Sequence of chain 2.A:
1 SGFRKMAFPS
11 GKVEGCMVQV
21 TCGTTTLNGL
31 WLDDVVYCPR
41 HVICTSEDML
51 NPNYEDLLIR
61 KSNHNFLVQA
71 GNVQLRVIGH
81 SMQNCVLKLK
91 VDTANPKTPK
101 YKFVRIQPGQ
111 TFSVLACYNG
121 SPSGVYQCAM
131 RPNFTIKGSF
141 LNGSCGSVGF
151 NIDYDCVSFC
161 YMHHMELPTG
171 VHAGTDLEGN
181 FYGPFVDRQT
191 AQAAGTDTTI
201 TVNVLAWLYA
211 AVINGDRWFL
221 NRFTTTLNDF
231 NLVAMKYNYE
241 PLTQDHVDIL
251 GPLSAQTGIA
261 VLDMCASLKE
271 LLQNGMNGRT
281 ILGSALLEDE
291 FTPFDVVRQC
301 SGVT

A protein and the small-molecule ligand that binds it are described below.
Small molecule (SMILES): Cc1ccncc1NC(=O)C[C@@]12CCC[C@@H]1C2

Binding-site contacts:
Ligand atom C12 contacts residue GLN189 of chain 2.A at 3.4 Å.
Ligand atom N1 contacts residue HIS164 of chain 2.A at 4.1 Å.
Ligand atom C11 contacts residue ASP187 of chain 2.A at 3.7 Å.
Ligand atom C4 contacts residue HIS163 of chain 2.A at 3.3 Å.
Ligand atom O contacts residue HIS164 of chain 2.A at 4.0 Å.
Ligand atom C2 contacts residue PHE140 of chain 2.A at 3.8 Å (hydrophobic).
Ligand atom C9 contacts residue HIS41 of chain 2.A at 3.9 Å.
Ligand atom N contacts residue HIS163 of chain 2.A at 2.8 Å (h-bond).
Ligand atom C3 contacts residue HIS163 of chain 2.A at 3.9 Å.
Ligand atom C contacts residue ASN142 of chain 2.A at 3.9 Å.
Ligand atom C12 contacts residue ARG188 of chain 2.A at 3.7 Å.
Ligand atom C9 contacts residue MET165 of chain 2.A at 3.5 Å (hydrophobic).
Ligand atom C13 contacts residue GLN189 of chain 2.A at 3.8 Å.
Ligand atom C5 contacts residue GLU166 of chain 2.A at 4.1 Å.
Ligand atom N1 contacts residue CYS145 of chain 2.A at 3.7 Å.
Ligand atom N contacts residue MET165 of chain 2.A at 4.1 Å.
Ligand atom O contacts residue MET165 of chain 2.A at 3.3 Å.
Ligand atom C11 contacts residue MET49 of chain 2.A at 3.6 Å (hydrophobic).
Ligand atom O contacts residue GLU166 of chain 2.A at 3.1 Å (salt-bridge).
Ligand atom C11 contacts residue ARG188 of chain 2.A at 4.0 Å.
Ligand atom C6 contacts residue GLU166 of chain 2.A at 4.1 Å.
Ligand atom C4 contacts residue GLU166 of chain 2.A at 3.5 Å.
Ligand atom N contacts residue GLU166 of chain 2.A at 3.7 Å.
Ligand atom C4 contacts residue CYS145 of chain 2.A at 3.5 Å (hydrophobic).
Ligand atom C2 contacts residue LEU141 of chain 2.A at 3.6 Å (hydrophobic).
Ligand atom C10 contacts residue HIS41 of chain 2.A at 3.6 Å.
Ligand atom C3 contacts residue PHE140 of chain 2.A at 3.2 Å (hydrophobic).
Ligand atom C3 contacts residue LEU141 of chain 2.A at 3.7 Å (hydrophobic).
Ligand atom C9 contacts residue HIS164 of chain 2.A at 3.2 Å.
Ligand atom C4 contacts residue MET165 of chain 2.A at 3.8 Å (hydrophobic).
Ligand atom C2 contacts residue ASN142 of chain 2.A at 3.7 Å.
Ligand atom N contacts residue PHE140 of chain 2.A at 3.9 Å.
Ligand atom C3 contacts residue GLU166 of chain 2.A at 3.7 Å.
Ligand atom C6 contacts residue MET165 of chain 2.A at 4.0 Å (hydrophobic).
Ligand atom C7 contacts residue HIS164 of chain 2.A at 4.0 Å.
Ligand atom C4 contacts residue HIS164 of chain 2.A at 4.1 Å.
Ligand atom C5 contacts residue CYS145 of chain 2.A at 3.9 Å (hydrophobic).
Ligand atom C12 contacts residue MET49 of chain 2.A at 3.8 Å (hydrophobic).
Ligand atom C2 contacts residue GLU166 of chain 2.A at 3.9 Å.
Ligand atom C6 contacts residue HIS164 of chain 2.A at 3.8 Å.